Binding-site contacts:
Ligand atom C8 contacts residue ASN53 of chain 1.B at 4.2 Å.
Ligand atom C4 contacts residue ASN53 of chain 1.B at 4.1 Å.
Ligand atom C5 contacts residue ASN53 of chain 1.B at 3.7 Å.
Ligand atom C2 contacts residue ASN53 of chain 1.B at 2.4 Å.
Ligand atom O7 contacts residue PRO48 of chain 1.B at 4.3 Å.
Ligand atom O7 contacts residue LEU46 of chain 1.B at 3.8 Å.
Ligand atom C3 contacts residue ASN53 of chain 1.B at 3.7 Å.
Ligand atom C1 contacts residue ASN53 of chain 1.B at 1.4 Å.
Ligand atom C8 contacts residue LEU46 of chain 1.B at 3.9 Å (hydrophobic).
Ligand atom C7 contacts residue ASN53 of chain 1.B at 3.7 Å.
Ligand atom C7 contacts residue LEU46 of chain 1.B at 3.9 Å (hydrophobic).
Ligand atom N2 contacts residue ASN53 of chain 1.B at 2.9 Å (h-bond).
Ligand atom O5 contacts residue ASN53 of chain 1.B at 2.3 Å (h-bond).

A small-molecule ligand and the protein it binds are described below.
Small molecule (SMILES): CC(=O)N[C@@H]1[C@@H](O)[C@H](O)[C@@H](CO)O[C@H]1O

Sequence of chain 1.B:
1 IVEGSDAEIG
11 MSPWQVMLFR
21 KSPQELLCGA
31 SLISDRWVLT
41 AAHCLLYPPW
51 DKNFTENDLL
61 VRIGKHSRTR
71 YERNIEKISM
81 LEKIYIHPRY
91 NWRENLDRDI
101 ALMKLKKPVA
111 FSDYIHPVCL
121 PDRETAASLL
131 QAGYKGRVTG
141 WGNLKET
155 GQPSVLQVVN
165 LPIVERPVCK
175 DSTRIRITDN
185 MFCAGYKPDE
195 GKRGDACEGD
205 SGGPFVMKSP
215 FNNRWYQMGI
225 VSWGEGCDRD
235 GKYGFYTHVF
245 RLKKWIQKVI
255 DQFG